Binding-site contacts:
Ligand atom O41 contacts residue ASP179 of chain 1.A at 3.4 Å.
Ligand atom N34 contacts residue ALA180 of chain 1.A at 3.2 Å (h-bond).
Ligand atom O41 contacts residue ALA210 of chain 1.A at 3.3 Å (h-bond).
Ligand atom C1 contacts residue THR84 of chain 1.A at 3.4 Å.
Ligand atom C12 contacts residue GLY206 of chain 1.A at 3.6 Å.
Ligand atom C8 contacts residue GLU83 of chain 1.A at 3.4 Å.
Ligand atom N37 contacts residue ALA180 of chain 1.A at 3.2 Å (h-bond).
Ligand atom N36 contacts residue ALA180 of chain 1.A at 3.2 Å (h-bond).
Ligand atom C1 contacts residue PHE162 of chain 1.A at 3.5 Å (hydrophobic).
Ligand atom C12 contacts residue GLY208 of chain 1.A at 3.5 Å.
Ligand atom N37 contacts residue GLY216 of chain 1.A at 3.1 Å.
Ligand atom O40 contacts residue GLY206 of chain 1.A at 2.8 Å (h-bond).
Ligand atom C9 contacts residue GLN182 of chain 1.A at 3.6 Å.
Ligand atom N33 contacts residue CYS209 of chain 1.A at 3.6 Å.
Ligand atom C18 contacts residue GLN182 of chain 1.A at 3.6 Å.
Ligand atom C19 contacts residue GLY206 of chain 1.A at 3.6 Å.
Ligand atom C17 contacts residue TYR85 of chain 1.A at 3.6 Å (hydrophobic).
Ligand atom C28 contacts residue GLY206 of chain 1.A at 3.6 Å.
Ligand atom C5 contacts residue TRP205 of chain 1.A at 3.5 Å (hydrophobic).
Ligand atom C2 contacts residue THR84 of chain 1.A at 3.1 Å.
Ligand atom C10 contacts residue GLY206 of chain 1.A at 3.5 Å.
Ligand atom N38 contacts residue GLY206 of chain 1.A at 3.2 Å (h-bond).
Ligand atom C31 contacts residue GLN182 of chain 1.A at 3.2 Å.
Ligand atom C21 contacts residue GLN182 of chain 1.A at 3.6 Å.
Ligand atom C29 contacts residue PHE162 of chain 1.A at 3.4 Å (hydrophobic).
Ligand atom N34 contacts residue GLY216 of chain 1.A at 3.6 Å.
Ligand atom C24 contacts residue ALA180 of chain 1.A at 3.2 Å (hydrophobic).
Ligand atom C32 contacts residue LYS82 of chain 1.A at 3.5 Å.
Ligand atom C23 contacts residue GLY206 of chain 1.A at 2.8 Å.
Ligand atom C20 contacts residue GLY206 of chain 1.A at 3.4 Å.
Ligand atom O41 contacts residue CYS209 of chain 1.A at 3.6 Å.
Ligand atom N37 contacts residue ASP179 of chain 1.A at 2.9 Å (salt-bridge).
Ligand atom C24 contacts residue GLY208 of chain 1.A at 3.5 Å.
Ligand atom C22 contacts residue ALA180 of chain 1.A at 3.2 Å (hydrophobic).
Ligand atom C4 contacts residue TRP205 of chain 1.A at 3.4 Å (hydrophobic).
Ligand atom O40 contacts residue TRP205 of chain 1.A at 3.2 Å.
Ligand atom N33 contacts residue GLN182 of chain 1.A at 3.4 Å.
Ligand atom C3 contacts residue SER185 of chain 1.A at 3.3 Å.
Ligand atom N36 contacts residue GLY208 of chain 1.A at 2.7 Å (h-bond).
Ligand atom O41 contacts residue GLY208 of chain 1.A at 3.6 Å (h-bond).

Sequence of chain 1.A:
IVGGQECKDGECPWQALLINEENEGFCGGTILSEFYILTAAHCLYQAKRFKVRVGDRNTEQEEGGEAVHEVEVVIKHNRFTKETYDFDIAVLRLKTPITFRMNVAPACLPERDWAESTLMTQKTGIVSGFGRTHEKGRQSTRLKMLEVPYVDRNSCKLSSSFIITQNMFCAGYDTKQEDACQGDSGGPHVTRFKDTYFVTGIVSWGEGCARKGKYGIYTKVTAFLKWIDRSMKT

A small-molecule ligand and the protein it binds are described below.
Small molecule (SMILES): Cc1nn(-c2cccc(-c3n[nH]c(=O)[nH]3)c2)c2c1CCN(c1ccc(-c3ccccc3CN3CCCC3)cc1)C2=O